Binding-site contacts:
Ligand atom O57 contacts residue THR60 of chain 1.E at 3.6 Å.
Ligand atom C27 contacts residue MET84 of chain 1.E at 3.9 Å (hydrophobic).
Ligand atom C42 contacts residue VAL87 of chain 1.E at 3.8 Å (hydrophobic).
Ligand atom C11 contacts residue ALA61 of chain 1.E at 3.9 Å (hydrophobic).
Ligand atom C4 contacts residue ALA61 of chain 1.E at 3.6 Å (hydrophobic).
Ligand atom C20 contacts residue PHE104 of chain 1.E at 3.4 Å (hydrophobic).
Ligand atom C45 contacts residue VAL87 of chain 1.E at 3.7 Å (hydrophobic).
Ligand atom C23 contacts residue ALA61 of chain 1.E at 3.8 Å (hydrophobic).
Ligand atom O60 contacts residue ARG97 of chain 1.E at 3.7 Å.
Ligand atom C34 contacts residue MET65 of chain 1.E at 3.8 Å (hydrophobic).
Ligand atom C3 contacts residue LEU101 of chain 1.E at 3.6 Å (hydrophobic).
Ligand atom C24 contacts residue THR100 of chain 1.E at 3.6 Å.
Ligand atom C22 contacts residue ALA61 of chain 1.E at 3.6 Å (hydrophobic).
Ligand atom C13 contacts residue MET84 of chain 1.E at 3.8 Å (hydrophobic).
Ligand atom C32 contacts residue PHE104 of chain 1.E at 3.6 Å (hydrophobic).
Ligand atom C19 contacts residue PHE104 of chain 1.E at 3.7 Å (hydrophobic).
Ligand atom C37 contacts residue ARG97 of chain 1.E at 3.6 Å.
Ligand atom C15 contacts residue LYS68 of chain 1.E at 3.7 Å.
Ligand atom C7 contacts residue MET84 of chain 1.E at 3.8 Å (hydrophobic).
Ligand atom C5 contacts residue LYS68 of chain 1.E at 3.3 Å.
Ligand atom C5 contacts residue GLY64 of chain 1.E at 3.6 Å.
Ligand atom C2 contacts residue MET84 of chain 1.E at 3.6 Å (hydrophobic).
Ligand atom C8 contacts residue MET84 of chain 1.E at 3.8 Å (hydrophobic).
Ligand atom C27 contacts residue PHE104 of chain 1.E at 3.8 Å (hydrophobic).
Ligand atom C14 contacts residue ALA61 of chain 1.E at 3.7 Å (hydrophobic).
Ligand atom C8 contacts residue PHE104 of chain 1.E at 3.5 Å (hydrophobic).
Ligand atom N53 contacts residue THR60 of chain 1.E at 3.8 Å.
Ligand atom C15 contacts residue GLY64 of chain 1.E at 3.4 Å.
Ligand atom O56 contacts residue ARG97 of chain 1.E at 2.9 Å (salt-bridge).
Ligand atom C33 contacts residue PHE104 of chain 1.E at 3.5 Å (hydrophobic).
Ligand atom C30 contacts residue THR100 of chain 1.E at 3.9 Å.
Ligand atom C33 contacts residue MET65 of chain 1.E at 3.8 Å (hydrophobic).
Ligand atom C20 contacts residue MET84 of chain 1.E at 3.6 Å (hydrophobic).
Ligand atom C9 contacts residue LEU69 of chain 1.E at 3.7 Å (hydrophobic).
Ligand atom C17 contacts residue ALA61 of chain 1.E at 3.6 Å (hydrophobic).
Ligand atom C38 contacts residue HIS58 of chain 1.E at 3.6 Å.
Ligand atom C31 contacts residue THR100 of chain 1.E at 3.8 Å.
Ligand atom C8 contacts residue LEU101 of chain 1.E at 3.8 Å (hydrophobic).
Ligand atom C28 contacts residue GLY64 of chain 1.E at 3.7 Å.
Ligand atom C3 contacts residue GLY105 of chain 1.E at 3.8 Å.

This protein binds this small molecule.
Small molecule (SMILES): Cc1cc(C(=O)NS(=O)(=O)c2ccc(N[C@H](CCN(C)C)CSc3ccccc3)c([N+](=O)[O-])c2)ccc1-c1cccc2c(CCCOc3cccc4ccccc34)c(C(=O)O)nn12

Sequence of chain 1.E:
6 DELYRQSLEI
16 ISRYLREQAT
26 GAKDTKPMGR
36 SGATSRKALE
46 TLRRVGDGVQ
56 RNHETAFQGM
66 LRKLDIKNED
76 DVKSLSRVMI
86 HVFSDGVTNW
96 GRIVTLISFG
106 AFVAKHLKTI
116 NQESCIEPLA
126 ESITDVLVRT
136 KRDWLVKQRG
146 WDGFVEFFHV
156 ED